Binding-site contacts:
Ligand atom C3 contacts residue ASN175 of chain 1.A at 3.8 Å.
Ligand atom C4 contacts residue ASN175 of chain 1.A at 4.3 Å.
Ligand atom N2 contacts residue ASN175 of chain 1.A at 3.0 Å (h-bond).
Ligand atom N2 contacts residue ASN164 of chain 1.A at 3.3 Å.
Ligand atom C7 contacts residue ASP74 of chain 1.A at 4.5 Å.
Ligand atom C2 contacts residue ASN164 of chain 1.A at 4.2 Å.
Ligand atom C1 contacts residue ASN164 of chain 1.A at 4.3 Å.
Ligand atom C8 contacts residue PRO166 of chain 1.A at 3.7 Å (hydrophobic).
Ligand atom O7 contacts residue ASP74 of chain 1.A at 3.9 Å.
Ligand atom O6 contacts residue ASP74 of chain 1.A at 3.8 Å.
Ligand atom C6 contacts residue ASN175 of chain 1.A at 4.3 Å.
Ligand atom C8 contacts residue ASN164 of chain 1.A at 3.4 Å.
Ligand atom C2 contacts residue ASN175 of chain 1.A at 2.6 Å.
Ligand atom C7 contacts residue ASN164 of chain 1.A at 3.4 Å.
Ligand atom O7 contacts residue ASN164 of chain 1.A at 3.1 Å.
Ligand atom C8 contacts residue ASN175 of chain 1.A at 4.4 Å.
Ligand atom O5 contacts residue ASN175 of chain 1.A at 2.3 Å (h-bond).
Ligand atom C5 contacts residue ASN175 of chain 1.A at 3.5 Å.
Ligand atom C7 contacts residue ASN175 of chain 1.A at 3.9 Å.
Ligand atom C1 contacts residue ASN175 of chain 1.A at 1.4 Å.

Sequence of chain 1.A:
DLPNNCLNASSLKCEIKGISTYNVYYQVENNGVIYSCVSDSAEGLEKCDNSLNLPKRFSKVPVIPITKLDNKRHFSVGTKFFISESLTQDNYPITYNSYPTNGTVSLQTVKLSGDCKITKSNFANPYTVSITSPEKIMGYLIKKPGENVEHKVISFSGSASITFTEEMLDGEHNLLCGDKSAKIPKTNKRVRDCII

The small molecule below binds the protein below.
Small molecule (SMILES): CC(=O)N[C@H]1[C@H](O[C@H]2[C@H](O)[C@@H](NC(C)=O)CO[C@@H]2CO)O[C@H](CO)[C@@H](O[C@@H]2O[C@H](CO)[C@@H](O)[C@H](O)[C@@H]2O)[C@@H]1O